This small molecule binds to this protein.
Small molecule (SMILES): CCCCNc1ccc(C(=O)OCCN(C)C)cc1

Sequence of chain 1.A:
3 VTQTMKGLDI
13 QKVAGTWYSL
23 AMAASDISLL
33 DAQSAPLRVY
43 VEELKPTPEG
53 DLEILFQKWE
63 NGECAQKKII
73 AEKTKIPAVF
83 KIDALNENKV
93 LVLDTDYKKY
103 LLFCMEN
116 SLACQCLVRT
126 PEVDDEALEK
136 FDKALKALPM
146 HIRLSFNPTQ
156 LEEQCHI

Binding-site contacts:
Ligand atom O1 contacts residue ILE84 of chain 1.A at 4.1 Å.
Ligand atom N2 contacts residue ILE56 of chain 1.A at 3.6 Å.
Ligand atom C7 contacts residue ILE71 of chain 1.A at 4.0 Å (hydrophobic).
Ligand atom C13 contacts residue LEU103 of chain 1.A at 3.8 Å (hydrophobic).
Ligand atom C3 contacts residue ILE84 of chain 1.A at 3.4 Å (hydrophobic).
Ligand atom C13 contacts residue LEU54 of chain 1.A at 4.3 Å (hydrophobic).
Ligand atom C13 contacts residue PHE105 of chain 1.A at 3.9 Å (hydrophobic).
Ligand atom C1 contacts residue PHE105 of chain 1.A at 4.2 Å (hydrophobic).
Ligand atom C9 contacts residue ILE71 of chain 1.A at 4.3 Å (hydrophobic).
Ligand atom C2 contacts residue VAL92 of chain 1.A at 4.2 Å (hydrophobic).
Ligand atom O2 contacts residue PHE58 of chain 1.A at 3.3 Å.
Ligand atom C10 contacts residue VAL92 of chain 1.A at 4.0 Å (hydrophobic).
Ligand atom C2 contacts residue ILE84 of chain 1.A at 3.9 Å (hydrophobic).
Ligand atom C5 contacts residue PHE58 of chain 1.A at 4.1 Å (hydrophobic).
Ligand atom C15 contacts residue ILE84 of chain 1.A at 3.8 Å (hydrophobic).
Ligand atom C2 contacts residue MET107 of chain 1.A at 3.8 Å (hydrophobic).
Ligand atom C1 contacts residue MET107 of chain 1.A at 4.3 Å (hydrophobic).
Ligand atom C12 contacts residue VAL92 of chain 1.A at 3.8 Å (hydrophobic).
Ligand atom C12 contacts residue PHE105 of chain 1.A at 4.1 Å (hydrophobic).
Ligand atom N1 contacts residue ILE84 of chain 1.A at 3.9 Å.
Ligand atom C1 contacts residue ILE56 of chain 1.A at 3.9 Å (hydrophobic).
Ligand atom C12 contacts residue LEU54 of chain 1.A at 3.8 Å (hydrophobic).
Ligand atom C15 contacts residue ALA86 of chain 1.A at 3.8 Å (hydrophobic).
Ligand atom C10 contacts residue ILE56 of chain 1.A at 3.6 Å (hydrophobic).
Ligand atom C15 contacts residue ASN90 of chain 1.A at 3.6 Å.
Ligand atom C3 contacts residue MET107 of chain 1.A at 3.7 Å (hydrophobic).
Ligand atom C2 contacts residue ILE56 of chain 1.A at 3.9 Å (hydrophobic).
Ligand atom O2 contacts residue VAL41 of chain 1.A at 3.6 Å.
Ligand atom C13 contacts residue LEU46 of chain 1.A at 4.1 Å (hydrophobic).
Ligand atom C10 contacts residue PHE105 of chain 1.A at 3.5 Å (hydrophobic).
Ligand atom C11 contacts residue PHE105 of chain 1.A at 3.6 Å (hydrophobic).
Ligand atom O1 contacts residue ILE71 of chain 1.A at 3.5 Å.
Ligand atom N2 contacts residue PHE105 of chain 1.A at 3.7 Å.
Ligand atom C6 contacts residue ILE56 of chain 1.A at 3.7 Å (hydrophobic).
Ligand atom C7 contacts residue PHE58 of chain 1.A at 4.0 Å (hydrophobic).
Ligand atom C6 contacts residue VAL41 of chain 1.A at 4.1 Å (hydrophobic).
Ligand atom C14 contacts residue ASN90 of chain 1.A at 3.8 Å.
Ligand atom C4 contacts residue MET107 of chain 1.A at 4.1 Å (hydrophobic).
Ligand atom C5 contacts residue VAL41 of chain 1.A at 3.7 Å (hydrophobic).
Ligand atom N1 contacts residue ASN90 of chain 1.A at 4.1 Å.